This small molecule binds to this protein.
Small molecule (SMILES): CO[C@@H]1[C@H](O)[C@H](n2cnc3c(=O)nc(N)[nH]c32)O[C@H]1COP(=O)(O)OP(=O)(O)OP(=O)(O)O

Sequence of chain 1.IA:
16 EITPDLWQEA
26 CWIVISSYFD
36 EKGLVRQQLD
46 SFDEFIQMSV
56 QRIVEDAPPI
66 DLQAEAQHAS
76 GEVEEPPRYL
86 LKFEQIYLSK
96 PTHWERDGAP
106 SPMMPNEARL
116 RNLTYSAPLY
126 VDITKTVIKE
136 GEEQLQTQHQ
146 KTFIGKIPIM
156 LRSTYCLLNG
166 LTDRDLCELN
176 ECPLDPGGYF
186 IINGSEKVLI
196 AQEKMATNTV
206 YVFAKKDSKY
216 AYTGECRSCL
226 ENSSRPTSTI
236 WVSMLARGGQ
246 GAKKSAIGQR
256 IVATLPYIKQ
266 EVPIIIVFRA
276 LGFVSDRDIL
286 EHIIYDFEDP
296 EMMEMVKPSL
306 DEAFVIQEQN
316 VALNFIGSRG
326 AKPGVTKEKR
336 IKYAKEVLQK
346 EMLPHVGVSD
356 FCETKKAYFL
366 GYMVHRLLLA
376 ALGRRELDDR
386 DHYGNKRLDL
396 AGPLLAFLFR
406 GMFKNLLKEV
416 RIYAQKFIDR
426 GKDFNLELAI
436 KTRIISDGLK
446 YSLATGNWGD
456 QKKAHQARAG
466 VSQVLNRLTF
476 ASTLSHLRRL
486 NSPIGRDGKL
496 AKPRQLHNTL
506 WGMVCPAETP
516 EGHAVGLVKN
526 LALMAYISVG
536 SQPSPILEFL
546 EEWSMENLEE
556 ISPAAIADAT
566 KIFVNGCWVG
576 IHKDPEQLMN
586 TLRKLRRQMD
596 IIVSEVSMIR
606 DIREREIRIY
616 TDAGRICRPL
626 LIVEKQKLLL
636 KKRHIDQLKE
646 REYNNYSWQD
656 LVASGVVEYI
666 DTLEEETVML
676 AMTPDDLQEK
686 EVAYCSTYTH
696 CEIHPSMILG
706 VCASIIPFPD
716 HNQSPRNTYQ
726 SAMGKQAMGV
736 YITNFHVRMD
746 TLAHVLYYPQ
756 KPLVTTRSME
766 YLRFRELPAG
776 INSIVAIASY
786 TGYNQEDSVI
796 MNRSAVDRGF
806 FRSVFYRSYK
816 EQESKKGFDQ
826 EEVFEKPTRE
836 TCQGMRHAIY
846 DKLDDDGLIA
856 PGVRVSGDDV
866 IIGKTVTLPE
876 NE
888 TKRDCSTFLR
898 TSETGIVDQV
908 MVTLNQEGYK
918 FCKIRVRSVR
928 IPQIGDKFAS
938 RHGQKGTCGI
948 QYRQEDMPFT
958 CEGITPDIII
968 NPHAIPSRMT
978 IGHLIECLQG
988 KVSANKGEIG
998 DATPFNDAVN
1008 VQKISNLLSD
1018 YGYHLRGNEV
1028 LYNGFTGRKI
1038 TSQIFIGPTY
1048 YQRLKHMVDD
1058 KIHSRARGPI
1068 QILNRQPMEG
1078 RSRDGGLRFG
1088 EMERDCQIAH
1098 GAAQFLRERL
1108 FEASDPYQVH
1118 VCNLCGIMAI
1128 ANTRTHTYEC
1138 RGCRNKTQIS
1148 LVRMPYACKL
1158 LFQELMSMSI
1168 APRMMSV

Binding-site contacts:
Ligand atom P26 contacts residue ARG721 of chain 1.IA at 4.1 Å.
Ligand atom O27 contacts residue ARG721 of chain 1.IA at 3.8 Å.
Ligand atom O24 contacts residue TYR724 of chain 1.IA at 4.1 Å.
Ligand atom N16 contacts residue G2L6 of chain 1.J at 3.5 Å (h-bond).
Ligand atom O32 contacts residue ASP792 of chain 1.IA at 3.2 Å (salt-bridge).
Ligand atom C03 contacts residue G2L6 of chain 1.J at 3.8 Å.
Ligand atom O33 contacts residue ASP792 of chain 1.IA at 3.1 Å (salt-bridge).
Ligand atom C06 contacts residue G2L6 of chain 1.J at 3.7 Å.
Ligand atom C20 contacts residue G2L6 of chain 1.J at 4.0 Å.
Ligand atom N14 contacts residue G2L6 of chain 1.J at 3.8 Å.
Ligand atom C06 contacts residue ARG460 of chain 1.HA at 3.8 Å.
Ligand atom O29 contacts residue ASP495 of chain 1.HA at 3.7 Å.
Ligand atom C17 contacts residue G2L6 of chain 1.J at 3.3 Å.
Ligand atom C15 contacts residue G2L6 of chain 1.J at 3.8 Å.
Ligand atom O33 contacts residue ARG975 of chain 1.IA at 3.3 Å (salt-bridge).
Ligand atom O27 contacts residue TYR724 of chain 1.IA at 3.9 Å.
Ligand atom O23 contacts residue TYR724 of chain 1.IA at 4.0 Å.
Ligand atom N09 contacts residue G2L6 of chain 1.J at 3.7 Å.
Ligand atom P30 contacts residue ASP495 of chain 1.HA at 4.0 Å.
Ligand atom O29 contacts residue ASP497 of chain 1.HA at 3.3 Å (salt-bridge).
Ligand atom N16 contacts residue THR854 of chain 1.HA at 4.0 Å.
Ligand atom P30 contacts residue ARG975 of chain 1.IA at 3.1 Å.
Ligand atom C10 contacts residue G2L6 of chain 1.J at 3.3 Å.
Ligand atom P30 contacts residue ASP497 of chain 1.HA at 2.9 Å.
Ligand atom O33 contacts residue ASP495 of chain 1.HA at 3.3 Å (salt-bridge).
Ligand atom O05 contacts residue G2L6 of chain 1.J at 3.3 Å.
Ligand atom C12 contacts residue G2L6 of chain 1.J at 3.6 Å.
Ligand atom O31 contacts residue LYS942 of chain 1.IA at 2.8 Å.
Ligand atom O32 contacts residue ARG721 of chain 1.IA at 3.4 Å (salt-bridge).
Ligand atom O33 contacts residue ASP497 of chain 1.HA at 1.9 Å (salt-bridge).
Ligand atom O32 contacts residue ARG975 of chain 1.IA at 2.1 Å (salt-bridge).
Ligand atom P30 contacts residue ASP792 of chain 1.IA at 3.8 Å.
Ligand atom O31 contacts residue ARG721 of chain 1.IA at 3.8 Å.
Ligand atom C04 contacts residue G2L6 of chain 1.J at 3.9 Å.
Ligand atom O28 contacts residue ARG721 of chain 1.IA at 3.7 Å.
Ligand atom O18 contacts residue G2L6 of chain 1.J at 3.0 Å (h-bond).
Ligand atom O29 contacts residue ARG975 of chain 1.IA at 3.8 Å.
Ligand atom N11 contacts residue G2L6 of chain 1.J at 3.6 Å.
Ligand atom C13 contacts residue G2L6 of chain 1.J at 3.8 Å.
Ligand atom O31 contacts residue ASP497 of chain 1.HA at 3.1 Å (salt-bridge).

Sequence of chain 1.HA:
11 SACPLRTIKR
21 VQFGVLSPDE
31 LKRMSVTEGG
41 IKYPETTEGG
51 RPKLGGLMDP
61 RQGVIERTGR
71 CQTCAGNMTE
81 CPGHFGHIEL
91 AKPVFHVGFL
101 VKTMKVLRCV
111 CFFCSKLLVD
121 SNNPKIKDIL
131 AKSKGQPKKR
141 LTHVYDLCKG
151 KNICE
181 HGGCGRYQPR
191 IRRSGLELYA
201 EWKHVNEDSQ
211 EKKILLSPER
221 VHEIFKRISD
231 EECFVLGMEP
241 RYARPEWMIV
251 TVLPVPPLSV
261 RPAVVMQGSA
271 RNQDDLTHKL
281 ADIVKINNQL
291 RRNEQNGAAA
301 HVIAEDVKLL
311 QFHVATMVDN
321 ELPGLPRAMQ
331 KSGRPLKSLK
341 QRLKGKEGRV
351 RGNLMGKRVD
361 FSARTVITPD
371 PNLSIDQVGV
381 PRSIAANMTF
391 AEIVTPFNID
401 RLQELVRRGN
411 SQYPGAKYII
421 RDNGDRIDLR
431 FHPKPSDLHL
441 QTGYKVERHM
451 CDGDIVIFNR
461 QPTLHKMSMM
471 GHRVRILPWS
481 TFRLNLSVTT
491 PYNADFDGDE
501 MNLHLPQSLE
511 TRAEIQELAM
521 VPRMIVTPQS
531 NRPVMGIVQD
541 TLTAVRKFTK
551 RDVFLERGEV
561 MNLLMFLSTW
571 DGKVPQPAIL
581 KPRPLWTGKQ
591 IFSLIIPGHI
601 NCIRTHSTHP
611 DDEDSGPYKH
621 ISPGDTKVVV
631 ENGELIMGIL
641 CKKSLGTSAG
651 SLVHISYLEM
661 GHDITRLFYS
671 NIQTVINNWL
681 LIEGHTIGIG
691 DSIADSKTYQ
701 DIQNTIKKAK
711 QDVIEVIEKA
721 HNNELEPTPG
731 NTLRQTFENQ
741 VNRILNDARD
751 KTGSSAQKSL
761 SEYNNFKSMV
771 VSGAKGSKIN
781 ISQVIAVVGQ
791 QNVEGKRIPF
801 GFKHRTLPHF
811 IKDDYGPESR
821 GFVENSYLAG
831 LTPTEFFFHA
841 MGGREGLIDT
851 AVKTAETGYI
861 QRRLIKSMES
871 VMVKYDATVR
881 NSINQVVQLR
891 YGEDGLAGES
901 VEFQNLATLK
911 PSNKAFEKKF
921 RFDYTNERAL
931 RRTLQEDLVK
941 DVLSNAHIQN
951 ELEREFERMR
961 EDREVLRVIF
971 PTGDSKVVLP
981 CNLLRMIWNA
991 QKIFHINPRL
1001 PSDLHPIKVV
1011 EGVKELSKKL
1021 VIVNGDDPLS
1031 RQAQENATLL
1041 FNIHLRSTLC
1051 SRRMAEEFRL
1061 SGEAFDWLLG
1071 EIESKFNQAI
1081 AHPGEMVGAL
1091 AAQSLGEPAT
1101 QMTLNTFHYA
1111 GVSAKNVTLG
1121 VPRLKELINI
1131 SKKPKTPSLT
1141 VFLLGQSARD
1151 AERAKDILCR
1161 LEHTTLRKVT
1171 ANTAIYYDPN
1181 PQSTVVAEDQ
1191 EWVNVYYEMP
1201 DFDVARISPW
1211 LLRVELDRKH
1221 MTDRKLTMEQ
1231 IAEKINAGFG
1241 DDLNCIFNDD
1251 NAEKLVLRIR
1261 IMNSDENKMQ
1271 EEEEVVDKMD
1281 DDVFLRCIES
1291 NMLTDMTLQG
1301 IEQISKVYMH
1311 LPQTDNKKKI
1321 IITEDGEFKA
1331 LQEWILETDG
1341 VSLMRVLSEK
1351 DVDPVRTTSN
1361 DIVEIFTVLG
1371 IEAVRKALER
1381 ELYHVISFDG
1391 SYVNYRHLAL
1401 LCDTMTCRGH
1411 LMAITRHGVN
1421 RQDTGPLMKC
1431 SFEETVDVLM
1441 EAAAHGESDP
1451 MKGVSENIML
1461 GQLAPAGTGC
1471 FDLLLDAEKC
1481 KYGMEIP